Binding-site contacts:
Ligand atom C1B contacts residue HIS120 of chain 1.B at 3.6 Å.
Ligand atom CMC contacts residue ALA164 of chain 1.B at 3.0 Å (hydrophobic).
Ligand atom C4C contacts residue HIS160 of chain 1.B at 3.7 Å.
Ligand atom FE contacts residue HIS160 of chain 1.B at 2.6 Å.
Ligand atom NB contacts residue HIS160 of chain 1.B at 3.6 Å (h-bond).
Ligand atom O1D contacts residue PHE139 of chain 1.B at 3.5 Å.
Ligand atom O2B contacts residue ASN117 of chain 1.B at 3.0 Å (h-bond).
Ligand atom CBD contacts residue TYR137 of chain 1.B at 3.4 Å (hydrophobic).
Ligand atom CAD contacts residue LEU187 of chain 1.B at 3.6 Å (hydrophobic).
Ligand atom O2D contacts residue MET204 of chain 1.B at 3.5 Å.
Ligand atom O2A contacts residue TRP145 of chain 1.B at 3.2 Å (h-bond).
Ligand atom C3D contacts residue PHE189 of chain 1.B at 3.6 Å (hydrophobic).
Ligand atom O1C contacts residue HIS120 of chain 1.B at 2.8 Å (h-bond).
Ligand atom CHD contacts residue PHE189 of chain 1.B at 3.2 Å (hydrophobic).
Ligand atom CMB contacts residue HIS120 of chain 1.B at 3.6 Å.
Ligand atom C2B contacts residue HIS120 of chain 1.B at 3.4 Å.
Ligand atom CMA contacts residue ARG141 of chain 1.B at 3.4 Å.
Ligand atom CMD contacts residue MET201 of chain 1.B at 3.4 Å (hydrophobic).
Ligand atom CGB contacts residue ASN117 of chain 1.B at 3.3 Å.
Ligand atom CGA contacts residue TRP145 of chain 1.B at 3.4 Å (hydrophobic).
Ligand atom CAD contacts residue TYR137 of chain 1.B at 3.2 Å (hydrophobic).
Ligand atom C2D contacts residue PHE189 of chain 1.B at 3.0 Å (hydrophobic).
Ligand atom O1A contacts residue TRP145 of chain 1.B at 3.0 Å (h-bond).
Ligand atom NB contacts residue HIS120 of chain 1.B at 3.6 Å.
Ligand atom ND contacts residue HIS160 of chain 1.B at 3.0 Å (h-bond).
Ligand atom C1D contacts residue PHE189 of chain 1.B at 3.3 Å (hydrophobic).
Ligand atom C4D contacts residue HIS160 of chain 1.B at 3.4 Å.
Ligand atom CMD contacts residue PHE189 of chain 1.B at 3.1 Å (hydrophobic).
Ligand atom C3B contacts residue HIS120 of chain 1.B at 3.4 Å.
Ligand atom CHB contacts residue THR174 of chain 1.B at 3.6 Å.
Ligand atom C4B contacts residue HIS120 of chain 1.B at 3.4 Å.
Ligand atom O1A contacts residue TYR185 of chain 1.B at 3.4 Å (h-bond).
Ligand atom O2A contacts residue ARG141 of chain 1.B at 2.8 Å (salt-bridge).
Ligand atom O1D contacts residue ARG210 of chain 1.B at 3.4 Å (salt-bridge).
Ligand atom C1C contacts residue HIS160 of chain 1.B at 3.6 Å.
Ligand atom NA contacts residue HIS160 of chain 1.B at 3.5 Å (h-bond).
Ligand atom CAB contacts residue HIS120 of chain 1.B at 3.4 Å.
Ligand atom NC contacts residue HIS160 of chain 1.B at 3.0 Å (h-bond).
Ligand atom C2A contacts residue ARG141 of chain 1.B at 3.5 Å.
Ligand atom CMA contacts residue PHE139 of chain 1.B at 3.2 Å (hydrophobic).

Sequence of chain 1.B:
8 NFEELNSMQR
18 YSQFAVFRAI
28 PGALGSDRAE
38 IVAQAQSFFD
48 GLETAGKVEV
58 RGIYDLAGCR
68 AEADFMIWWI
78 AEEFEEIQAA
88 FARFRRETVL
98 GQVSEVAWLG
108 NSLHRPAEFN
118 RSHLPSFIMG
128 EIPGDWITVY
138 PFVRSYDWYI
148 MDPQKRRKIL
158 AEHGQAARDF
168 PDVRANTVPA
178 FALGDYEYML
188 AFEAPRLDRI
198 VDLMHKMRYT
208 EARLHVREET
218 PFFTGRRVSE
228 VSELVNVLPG

The protein below binds the small molecule below.
Small molecule (SMILES): CC1=C(CCC(=O)O)C2=Cc3c(CCC(=O)O)c(C)c4n3[Fe@]35n6c(c(C)c(CCC(=O)O)c6=CC1=[N+]23)=CC1=[N+]5C(=C4)C(C)=C1CCC(=O)O